Binding-site contacts:
Ligand atom C2 contacts residue ASN28 of chain 1.B at 3.2 Å.
Ligand atom S13 contacts residue ASN28 of chain 1.B at 3.9 Å.
Ligand atom O7 contacts residue THR189 of chain 1.B at 3.8 Å.
Ligand atom S13 contacts residue ARG30 of chain 1.B at 3.5 Å (salt-bridge).
Ligand atom O1 contacts residue ASP6 of chain 1.B at 2.5 Å (salt-bridge).
Ligand atom O15 contacts residue ARG172 of chain 1.B at 3.0 Å (salt-bridge).
Ligand atom C5 contacts residue LYS89 of chain 1.B at 2.2 Å.
Ligand atom O14 contacts residue ARG172 of chain 1.B at 2.6 Å (salt-bridge).
Ligand atom C2 contacts residue PHE135 of chain 1.B at 3.7 Å (hydrophobic).
Ligand atom O6 contacts residue ASN28 of chain 1.B at 2.4 Å (h-bond).
Ligand atom C1 contacts residue ASP6 of chain 1.B at 3.7 Å.
Ligand atom C3 contacts residue ASN28 of chain 1.B at 3.6 Å.
Ligand atom C4 contacts residue LYS89 of chain 1.B at 1.3 Å.
Ligand atom O1 contacts residue HIS31 of chain 1.B at 3.9 Å.
Ligand atom C12 contacts residue ASN28 of chain 1.B at 3.6 Å.
Ligand atom C5 contacts residue THR113 of chain 1.B at 3.3 Å.
Ligand atom O8 contacts residue SER133 of chain 1.B at 2.7 Å (h-bond).
Ligand atom C12 contacts residue HIS31 of chain 1.B at 3.7 Å.
Ligand atom O1 contacts residue ASN28 of chain 1.B at 3.7 Å.
Ligand atom C12 contacts residue ASP6 of chain 1.B at 3.0 Å.
Ligand atom O8 contacts residue ASN111 of chain 1.B at 3.0 Å (h-bond).
Ligand atom O8 contacts residue LYS89 of chain 1.B at 2.7 Å (salt-bridge).
Ligand atom O1 contacts residue LYS89 of chain 1.B at 3.0 Å (salt-bridge).
Ligand atom O2 contacts residue ARG30 of chain 1.B at 3.0 Å (salt-bridge).
Ligand atom S13 contacts residue ARG172 of chain 1.B at 3.3 Å (salt-bridge).
Ligand atom O14 contacts residue TRP138 of chain 1.B at 2.8 Å (h-bond).
Ligand atom C1 contacts residue LYS89 of chain 1.B at 2.5 Å.
Ligand atom C3 contacts residue ASP6 of chain 1.B at 3.2 Å.
Ligand atom O15 contacts residue ARG30 of chain 1.B at 3.1 Å (salt-bridge).
Ligand atom O6 contacts residue PHE211 of chain 1.H at 3.7 Å.
Ligand atom O1 contacts residue THR27 of chain 1.B at 3.8 Å.
Ligand atom O2 contacts residue HIS31 of chain 1.B at 3.8 Å.
Ligand atom O1 contacts residue THR26 of chain 1.B at 3.1 Å (h-bond).
Ligand atom C1 contacts residue ASN28 of chain 1.B at 3.4 Å.
Ligand atom O7 contacts residue ALA170 of chain 1.B at 3.3 Å (h-bond).
Ligand atom O7 contacts residue ASP6 of chain 1.B at 2.5 Å (salt-bridge).
Ligand atom O2 contacts residue ASN28 of chain 1.B at 2.9 Å (h-bond).
Ligand atom O6 contacts residue PHE135 of chain 1.B at 3.7 Å.
Ligand atom C5 contacts residue SER133 of chain 1.B at 3.5 Å.
Ligand atom O7 contacts residue ALA169 of chain 1.B at 3.5 Å.

Sequence of chain 1.B:
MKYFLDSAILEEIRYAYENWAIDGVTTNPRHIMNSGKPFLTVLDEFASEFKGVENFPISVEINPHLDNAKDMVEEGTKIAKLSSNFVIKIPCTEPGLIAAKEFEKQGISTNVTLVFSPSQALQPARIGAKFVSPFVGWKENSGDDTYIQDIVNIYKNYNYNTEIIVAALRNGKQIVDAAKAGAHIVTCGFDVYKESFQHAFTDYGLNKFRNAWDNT

Sequence of chain 1.H:
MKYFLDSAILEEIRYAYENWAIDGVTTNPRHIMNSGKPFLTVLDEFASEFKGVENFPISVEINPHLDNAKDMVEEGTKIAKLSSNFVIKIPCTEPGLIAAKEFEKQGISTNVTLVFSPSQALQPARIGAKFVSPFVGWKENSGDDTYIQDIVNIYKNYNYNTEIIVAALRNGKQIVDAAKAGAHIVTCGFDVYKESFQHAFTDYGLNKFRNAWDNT

The protein below binds the small molecule below.
Small molecule (SMILES): O=S(=O)(O)C[C@H](O)[C@@H](O)[C@@H](O)CCO